This small molecule binds to this protein.
Small molecule (SMILES): Nc1nonc1C(=O)NCC1CCCCC1

Binding-site contacts:
Ligand atom C12 contacts residue LEU95 of chain 2.A at 3.6 Å (hydrophobic).
Ligand atom N3 contacts residue SER140 of chain 2.A at 3.4 Å (h-bond).
Ligand atom C16 contacts residue LEU146 of chain 2.A at 3.4 Å (hydrophobic).
Ligand atom N1 contacts residue PRO97 of chain 2.A at 3.9 Å.
Ligand atom N9 contacts residue GLY148 of chain 2.A at 3.8 Å.
Ligand atom C14 contacts residue GLY125 of chain 2.A at 3.5 Å.
Ligand atom O8 contacts residue TYR144 of chain 2.A at 3.6 Å.
Ligand atom N3 contacts residue ILE141 of chain 2.A at 3.1 Å (h-bond).
Ligand atom C10 contacts residue LEU146 of chain 2.A at 3.5 Å (hydrophobic).
Ligand atom C10 contacts residue GLY148 of chain 2.A at 3.4 Å.
Ligand atom C2 contacts residue SER96 of chain 2.A at 4.0 Å.
Ligand atom O4 contacts residue LEU95 of chain 2.A at 3.6 Å.
Ligand atom C6 contacts residue SER96 of chain 2.A at 3.9 Å.
Ligand atom O8 contacts residue LEU146 of chain 2.A at 3.1 Å (h-bond).
Ligand atom N1 contacts residue GLY142 of chain 2.A at 3.2 Å (h-bond).
Ligand atom C6 contacts residue PRO97 of chain 2.A at 3.8 Å (hydrophobic).
Ligand atom O4 contacts residue SER140 of chain 2.A at 3.9 Å.
Ligand atom N5 contacts residue PRO152 of chain 2.A at 3.3 Å.
Ligand atom N1 contacts residue SER140 of chain 2.A at 4.0 Å.
Ligand atom C7 contacts residue PRO97 of chain 2.A at 3.7 Å (hydrophobic).
Ligand atom O4 contacts residue SER96 of chain 2.A at 3.3 Å (h-bond).
Ligand atom C2 contacts residue SER140 of chain 2.A at 4.0 Å.
Ligand atom C6 contacts residue PRO152 of chain 2.A at 3.7 Å (hydrophobic).
Ligand atom N5 contacts residue LEU95 of chain 2.A at 3.4 Å.
Ligand atom O8 contacts residue PRO97 of chain 2.A at 3.7 Å.
Ligand atom O4 contacts residue PRO152 of chain 2.A at 3.6 Å.
Ligand atom N3 contacts residue SER96 of chain 2.A at 3.8 Å.
Ligand atom C14 contacts residue GLU124 of chain 2.A at 3.9 Å.
Ligand atom C11 contacts residue LEU146 of chain 2.A at 4.0 Å (hydrophobic).
Ligand atom O4 contacts residue ILE141 of chain 2.A at 3.8 Å.
Ligand atom C15 contacts residue TYR123 of chain 2.A at 3.2 Å (hydrophobic).
Ligand atom C2 contacts residue PRO97 of chain 2.A at 3.9 Å (hydrophobic).
Ligand atom C13 contacts residue TYR94 of chain 2.A at 3.2 Å (hydrophobic).
Ligand atom C10 contacts residue GLY149 of chain 2.A at 4.0 Å.
Ligand atom N5 contacts residue SER96 of chain 2.A at 3.3 Å (h-bond).
Ligand atom N1 contacts residue TYR144 of chain 2.A at 2.8 Å (h-bond).
Ligand atom C11 contacts residue GLY148 of chain 2.A at 3.9 Å.
Ligand atom C14 contacts residue TYR94 of chain 2.A at 3.9 Å (hydrophobic).
Ligand atom O4 contacts residue TRP139 of chain 2.A at 3.9 Å.
Ligand atom O8 contacts residue VAL145 of chain 2.A at 4.0 Å.

Sequence of chain 2.A:
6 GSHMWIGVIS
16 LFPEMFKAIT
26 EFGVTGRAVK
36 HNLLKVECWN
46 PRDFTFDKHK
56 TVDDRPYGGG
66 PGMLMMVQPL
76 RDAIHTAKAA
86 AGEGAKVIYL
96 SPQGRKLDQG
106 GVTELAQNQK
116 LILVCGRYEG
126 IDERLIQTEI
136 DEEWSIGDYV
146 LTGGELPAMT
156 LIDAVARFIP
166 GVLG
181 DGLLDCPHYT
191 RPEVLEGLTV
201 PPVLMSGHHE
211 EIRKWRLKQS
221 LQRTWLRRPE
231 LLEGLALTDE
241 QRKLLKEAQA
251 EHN